The small molecule below binds the protein below.
Small molecule (SMILES): CO[C@H]1O[C@H](CO)[C@@H](O)[C@H](O)[C@H]1O

Sequence of chain 1.C:
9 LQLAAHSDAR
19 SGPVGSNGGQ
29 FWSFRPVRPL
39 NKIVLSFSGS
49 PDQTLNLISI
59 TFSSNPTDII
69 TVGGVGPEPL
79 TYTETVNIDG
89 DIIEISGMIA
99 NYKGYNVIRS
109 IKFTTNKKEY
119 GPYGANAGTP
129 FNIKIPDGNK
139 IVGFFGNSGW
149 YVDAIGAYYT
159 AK

Binding-site contacts:
Ligand atom O4 contacts residue ASN25 of chain 1.C at 4.2 Å.
Ligand atom O5 contacts residue TYR149 of chain 1.C at 4.4 Å.
Ligand atom O5 contacts residue TRP148 of chain 1.C at 2.8 Å (h-bond).
Ligand atom C5 contacts residue TRP148 of chain 1.C at 3.7 Å (hydrophobic).
Ligand atom C6 contacts residue GLY147 of chain 1.C at 4.2 Å.
Ligand atom C5 contacts residue GLY147 of chain 1.C at 4.2 Å.
Ligand atom C3 contacts residue GLY27 of chain 1.C at 4.1 Å.
Ligand atom C6 contacts residue TRP148 of chain 1.C at 3.6 Å (hydrophobic).
Ligand atom C7 contacts residue TYR103 of chain 1.C at 3.5 Å (hydrophobic).
Ligand atom C5 contacts residue ASP151 of chain 1.C at 4.0 Å.
Ligand atom O4 contacts residue TYR103 of chain 1.C at 3.6 Å.
Ligand atom C1 contacts residue TRP148 of chain 1.C at 3.8 Å (hydrophobic).
Ligand atom C4 contacts residue GLY147 of chain 1.C at 4.0 Å.
Ligand atom C3 contacts residue TYR103 of chain 1.C at 4.1 Å (hydrophobic).
Ligand atom C2 contacts residue GLY147 of chain 1.C at 4.2 Å.
Ligand atom O6 contacts residue ASP151 of chain 1.C at 2.9 Å (salt-bridge).
Ligand atom C7 contacts residue TRP148 of chain 1.C at 3.5 Å (hydrophobic).
Ligand atom O6 contacts residue TYR149 of chain 1.C at 2.6 Å (h-bond).
Ligand atom O4 contacts residue GLY26 of chain 1.C at 4.1 Å.
Ligand atom C4 contacts residue ASP151 of chain 1.C at 3.6 Å.
Ligand atom C6 contacts residue TYR103 of chain 1.C at 4.2 Å (hydrophobic).
Ligand atom C6 contacts residue ASP151 of chain 1.C at 3.2 Å.
Ligand atom O4 contacts residue ASP151 of chain 1.C at 2.7 Å (salt-bridge).
Ligand atom O6 contacts residue TRP148 of chain 1.C at 2.8 Å (h-bond).
Ligand atom O6 contacts residue GLY147 of chain 1.C at 3.1 Å (h-bond).
Ligand atom C5 contacts residue TYR103 of chain 1.C at 3.9 Å (hydrophobic).
Ligand atom O6 contacts residue SER146 of chain 1.C at 4.1 Å.
Ligand atom C4 contacts residue TRP148 of chain 1.C at 4.5 Å (hydrophobic).
Ligand atom O4 contacts residue GLY27 of chain 1.C at 4.3 Å.
Ligand atom O3 contacts residue GLY27 of chain 1.C at 3.0 Å (h-bond).
Ligand atom O3 contacts residue GLY26 of chain 1.C at 4.0 Å.
Ligand atom C4 contacts residue GLY27 of chain 1.C at 4.2 Å.
Ligand atom O1 contacts residue TRP148 of chain 1.C at 4.4 Å.
Ligand atom O1 contacts residue TYR103 of chain 1.C at 3.2 Å (h-bond).
Ligand atom C4 contacts residue TYR103 of chain 1.C at 4.2 Å (hydrophobic).
Ligand atom O5 contacts residue GLY147 of chain 1.C at 3.6 Å.
Ligand atom C1 contacts residue GLY147 of chain 1.C at 4.3 Å.
Ligand atom C6 contacts residue TYR149 of chain 1.C at 3.5 Å (hydrophobic).